Binding-site contacts:
Ligand atom O5 contacts residue GLU2 of chain 1.H at 4.4 Å.
Ligand atom C6 contacts residue HIS71 of chain 1.H at 3.9 Å.
Ligand atom C4 contacts residue ASN68 of chain 1.H at 4.2 Å.
Ligand atom C7 contacts residue ASN68 of chain 1.H at 3.4 Å.
Ligand atom C8 contacts residue ASN68 of chain 1.H at 3.8 Å.
Ligand atom O7 contacts residue ASN68 of chain 1.H at 4.1 Å.
Ligand atom O6 contacts residue GLU2 of chain 1.H at 4.0 Å.
Ligand atom N2 contacts residue ASN68 of chain 1.H at 2.9 Å (h-bond).
Ligand atom C5 contacts residue ASN68 of chain 1.H at 3.6 Å.
Ligand atom C1 contacts residue SER70 of chain 1.H at 3.7 Å.
Ligand atom O5 contacts residue ASN68 of chain 1.H at 2.4 Å (h-bond).
Ligand atom O5 contacts residue SER70 of chain 1.H at 3.5 Å (h-bond).
Ligand atom C6 contacts residue GLU2 of chain 1.H at 3.6 Å.
Ligand atom C6 contacts residue SER70 of chain 1.H at 3.8 Å.
Ligand atom C2 contacts residue ASN68 of chain 1.H at 2.4 Å.
Ligand atom C3 contacts residue ASN68 of chain 1.H at 3.8 Å.
Ligand atom C5 contacts residue SER70 of chain 1.H at 3.5 Å.
Ligand atom C1 contacts residue ASN68 of chain 1.H at 1.4 Å.

Sequence of chain 1.H:
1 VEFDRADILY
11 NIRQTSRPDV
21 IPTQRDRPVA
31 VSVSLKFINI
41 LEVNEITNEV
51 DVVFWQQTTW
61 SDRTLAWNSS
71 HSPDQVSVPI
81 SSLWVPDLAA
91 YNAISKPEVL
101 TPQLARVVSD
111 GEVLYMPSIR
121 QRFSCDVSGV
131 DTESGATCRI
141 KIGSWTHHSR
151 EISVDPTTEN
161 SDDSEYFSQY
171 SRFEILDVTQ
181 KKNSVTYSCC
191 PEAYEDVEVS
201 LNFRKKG

The protein below binds the small molecule below.
Small molecule (SMILES): CC(=O)N[C@@H]1[C@@H](O)[C@H](O)[C@@H](CO)O[C@H]1O